A small-molecule ligand and the protein it binds are described below.
Small molecule (SMILES): O=C(O)c1ccc(/N=C/c2c(-c3c(Cl)cccc3C(F)(F)F)noc2-c2cc[nH]c2)cc1

Sequence of chain 1.A:
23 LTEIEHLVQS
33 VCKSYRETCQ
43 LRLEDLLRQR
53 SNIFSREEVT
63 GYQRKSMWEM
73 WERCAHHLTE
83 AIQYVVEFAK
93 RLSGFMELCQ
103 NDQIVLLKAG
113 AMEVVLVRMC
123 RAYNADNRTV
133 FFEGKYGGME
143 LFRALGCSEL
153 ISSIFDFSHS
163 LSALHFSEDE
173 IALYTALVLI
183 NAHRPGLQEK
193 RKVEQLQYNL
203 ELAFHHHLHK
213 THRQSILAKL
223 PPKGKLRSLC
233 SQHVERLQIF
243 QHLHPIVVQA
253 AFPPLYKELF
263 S

Binding-site contacts:
Ligand atom O1 contacts residue GLN85 of chain 1.A at 2.8 Å (h-bond).
Ligand atom O2 contacts residue ALA253 of chain 1.A at 3.2 Å (h-bond).
Ligand atom F3 contacts residue GLN240 of chain 1.A at 3.6 Å.
Ligand atom F2 contacts residue LEU239 of chain 1.A at 3.4 Å.
Ligand atom C6 contacts residue LEU261 of chain 1.A at 3.7 Å (hydrophobic).
Ligand atom F1 contacts residue GLN240 of chain 1.A at 3.4 Å.
Ligand atom N2 contacts residue LEU239 of chain 1.A at 3.5 Å.
Ligand atom C1 contacts residue PHE254 of chain 1.A at 3.5 Å (hydrophobic).
Ligand atom O1 contacts residue ALA253 of chain 1.A at 2.8 Å (h-bond).
Ligand atom F3 contacts residue LEU261 of chain 1.A at 3.5 Å.
Ligand atom C4 contacts residue THR81 of chain 1.A at 3.7 Å.
Ligand atom O2 contacts residue TYR258 of chain 1.A at 3.7 Å.
Ligand atom F1 contacts residue PHE262 of chain 1.A at 3.7 Å.
Ligand atom O3 contacts residue VAL236 of chain 1.A at 3.5 Å.
Ligand atom C20 contacts residue LYS110 of chain 1.A at 3.7 Å.
Ligand atom CL1 contacts residue LEU80 of chain 1.A at 3.5 Å.
Ligand atom O2 contacts residue PHE254 of chain 1.A at 2.8 Å (h-bond).
Ligand atom C19 contacts residue ALA113 of chain 1.A at 3.7 Å (hydrophobic).
Ligand atom C13 contacts residue PHE262 of chain 1.A at 3.6 Å (hydrophobic).
Ligand atom C14 contacts residue PHE262 of chain 1.A at 3.7 Å (hydrophobic).
Ligand atom C4 contacts residue ILE84 of chain 1.A at 3.7 Å (hydrophobic).
Ligand atom C22 contacts residue TYR258 of chain 1.A at 3.6 Å (hydrophobic).
Ligand atom C17 contacts residue LEU261 of chain 1.A at 3.6 Å (hydrophobic).
Ligand atom N3 contacts residue LYS110 of chain 1.A at 3.0 Å (salt-bridge).
Ligand atom C1 contacts residue ALA253 of chain 1.A at 3.4 Å (hydrophobic).
Ligand atom C19 contacts residue LEU109 of chain 1.A at 3.3 Å (hydrophobic).
Ligand atom N3 contacts residue LEU109 of chain 1.A at 3.2 Å (h-bond).
Ligand atom F2 contacts residue GLN240 of chain 1.A at 3.6 Å.
Ligand atom C6 contacts residue PHE262 of chain 1.A at 3.7 Å (hydrophobic).
Ligand atom C12 contacts residue TRP73 of chain 1.A at 3.6 Å (hydrophobic).
Ligand atom O1 contacts residue PHE254 of chain 1.A at 3.5 Å.
Ligand atom C16 contacts residue LEU261 of chain 1.A at 3.7 Å (hydrophobic).
Ligand atom C11 contacts residue ALA77 of chain 1.A at 3.8 Å (hydrophobic).
Ligand atom N2 contacts residue MET114 of chain 1.A at 3.6 Å.
Ligand atom CL1 contacts residue THR81 of chain 1.A at 3.6 Å.
Ligand atom O2 contacts residue ALA252 of chain 1.A at 3.8 Å.
Ligand atom O3 contacts residue MET114 of chain 1.A at 3.6 Å.
Ligand atom O1 contacts residue ALA252 of chain 1.A at 3.5 Å.
Ligand atom C11 contacts residue THR81 of chain 1.A at 3.5 Å.
Ligand atom N1 contacts residue ILE84 of chain 1.A at 3.7 Å.